Sequence of chain 2.D:
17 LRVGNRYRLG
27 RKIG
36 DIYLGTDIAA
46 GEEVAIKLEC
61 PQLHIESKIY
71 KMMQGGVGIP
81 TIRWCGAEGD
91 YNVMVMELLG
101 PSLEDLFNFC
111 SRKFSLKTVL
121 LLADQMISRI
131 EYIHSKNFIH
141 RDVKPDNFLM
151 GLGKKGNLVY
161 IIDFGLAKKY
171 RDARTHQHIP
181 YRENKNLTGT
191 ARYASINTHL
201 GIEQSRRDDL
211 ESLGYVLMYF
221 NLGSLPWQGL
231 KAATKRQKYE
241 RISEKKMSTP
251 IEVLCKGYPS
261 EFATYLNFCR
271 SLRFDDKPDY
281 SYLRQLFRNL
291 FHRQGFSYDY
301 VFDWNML

A protein and the small-molecule ligand that binds it are described below.
Small molecule (SMILES): Cn1cc(-c2ccnc([C@H]3COCCN3)c2)c(-c2ccc(F)cc2)n1

Sequence of chain 1.C:
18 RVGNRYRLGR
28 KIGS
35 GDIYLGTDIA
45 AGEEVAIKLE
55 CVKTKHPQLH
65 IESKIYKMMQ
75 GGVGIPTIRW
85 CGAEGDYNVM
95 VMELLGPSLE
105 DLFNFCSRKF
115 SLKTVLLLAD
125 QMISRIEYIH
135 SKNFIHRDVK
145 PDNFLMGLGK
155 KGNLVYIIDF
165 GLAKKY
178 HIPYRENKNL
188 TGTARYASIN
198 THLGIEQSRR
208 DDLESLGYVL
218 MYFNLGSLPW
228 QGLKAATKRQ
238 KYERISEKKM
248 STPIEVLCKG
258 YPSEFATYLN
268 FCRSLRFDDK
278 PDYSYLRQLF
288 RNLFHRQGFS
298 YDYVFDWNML

Binding-site contacts:
Ligand atom O1 contacts residue LEU99 of chain 2.D at 3.1 Å (h-bond).
Ligand atom C6 contacts residue ILE37 of chain 2.D at 3.7 Å (hydrophobic).
Ligand atom C19 contacts residue ILE29 of chain 2.D at 3.6 Å (hydrophobic).
Ligand atom C12 contacts residue MET96 of chain 2.D at 3.6 Å (hydrophobic).
Ligand atom N1 contacts residue ILE162 of chain 2.D at 3.3 Å.
Ligand atom C15 contacts residue LEU149 of chain 2.D at 3.7 Å (hydrophobic).
Ligand atom C17 contacts residue LEU99 of chain 2.D at 3.0 Å (hydrophobic).
Ligand atom C8 contacts residue LYS52 of chain 2.D at 3.7 Å.
Ligand atom C1 contacts residue ILE162 of chain 2.D at 3.5 Å (hydrophobic).
Ligand atom C2 contacts residue ILE162 of chain 2.D at 3.7 Å (hydrophobic).
Ligand atom C14 contacts residue LEU99 of chain 2.D at 3.9 Å (hydrophobic).
Ligand atom N1 contacts residue ILE37 of chain 2.D at 3.8 Å.
Ligand atom C16 contacts residue LEU98 of chain 2.D at 3.8 Å (hydrophobic).
Ligand atom C7 contacts residue ALA50 of chain 2.D at 3.8 Å (hydrophobic).
Ligand atom C17 contacts residue GLY100 of chain 2.D at 3.0 Å.
Ligand atom C11 contacts residue LEU149 of chain 2.D at 3.8 Å (hydrophobic).
Ligand atom C8 contacts residue MET96 of chain 2.D at 3.6 Å (hydrophobic).
Ligand atom F1 contacts residue LYS52 of chain 2.D at 3.7 Å.
Ligand atom N3 contacts residue ALA50 of chain 2.D at 3.6 Å.
Ligand atom C9 contacts residue MET96 of chain 2.D at 3.3 Å (hydrophobic).
Ligand atom N2 contacts residue ILE162 of chain 2.D at 3.7 Å.
Ligand atom C18 contacts residue GLU48 of chain 1.C at 3.8 Å.
Ligand atom C13 contacts residue GLU97 of chain 2.D at 3.6 Å.
Ligand atom C16 contacts residue LEU99 of chain 2.D at 3.1 Å (hydrophobic).
Ligand atom O1 contacts residue GLY100 of chain 2.D at 3.3 Å (h-bond).
Ligand atom C9 contacts residue MET94 of chain 2.D at 3.6 Å (hydrophobic).
Ligand atom C13 contacts residue ALA50 of chain 2.D at 3.5 Å (hydrophobic).
Ligand atom C7 contacts residue MET96 of chain 2.D at 3.8 Å (hydrophobic).
Ligand atom N2 contacts residue ILE37 of chain 2.D at 3.4 Å.
Ligand atom C5 contacts residue ILE37 of chain 2.D at 3.7 Å (hydrophobic).
Ligand atom C10 contacts residue MET96 of chain 2.D at 3.8 Å (hydrophobic).
Ligand atom C4 contacts residue ILE37 of chain 2.D at 3.6 Å (hydrophobic).
Ligand atom C13 contacts residue MET96 of chain 2.D at 3.8 Å (hydrophobic).
Ligand atom N4 contacts residue ILE29 of chain 2.D at 3.3 Å.
Ligand atom N3 contacts residue LEU99 of chain 2.D at 2.9 Å (h-bond).
Ligand atom C6 contacts residue ALA50 of chain 2.D at 3.8 Å (hydrophobic).
Ligand atom C13 contacts residue LEU99 of chain 2.D at 3.6 Å (hydrophobic).
Ligand atom F1 contacts residue MET94 of chain 2.D at 3.2 Å.
Ligand atom F1 contacts residue MET96 of chain 2.D at 3.4 Å.
Ligand atom N4 contacts residue LEU98 of chain 2.D at 3.8 Å.